Sequence of chain 1.C:
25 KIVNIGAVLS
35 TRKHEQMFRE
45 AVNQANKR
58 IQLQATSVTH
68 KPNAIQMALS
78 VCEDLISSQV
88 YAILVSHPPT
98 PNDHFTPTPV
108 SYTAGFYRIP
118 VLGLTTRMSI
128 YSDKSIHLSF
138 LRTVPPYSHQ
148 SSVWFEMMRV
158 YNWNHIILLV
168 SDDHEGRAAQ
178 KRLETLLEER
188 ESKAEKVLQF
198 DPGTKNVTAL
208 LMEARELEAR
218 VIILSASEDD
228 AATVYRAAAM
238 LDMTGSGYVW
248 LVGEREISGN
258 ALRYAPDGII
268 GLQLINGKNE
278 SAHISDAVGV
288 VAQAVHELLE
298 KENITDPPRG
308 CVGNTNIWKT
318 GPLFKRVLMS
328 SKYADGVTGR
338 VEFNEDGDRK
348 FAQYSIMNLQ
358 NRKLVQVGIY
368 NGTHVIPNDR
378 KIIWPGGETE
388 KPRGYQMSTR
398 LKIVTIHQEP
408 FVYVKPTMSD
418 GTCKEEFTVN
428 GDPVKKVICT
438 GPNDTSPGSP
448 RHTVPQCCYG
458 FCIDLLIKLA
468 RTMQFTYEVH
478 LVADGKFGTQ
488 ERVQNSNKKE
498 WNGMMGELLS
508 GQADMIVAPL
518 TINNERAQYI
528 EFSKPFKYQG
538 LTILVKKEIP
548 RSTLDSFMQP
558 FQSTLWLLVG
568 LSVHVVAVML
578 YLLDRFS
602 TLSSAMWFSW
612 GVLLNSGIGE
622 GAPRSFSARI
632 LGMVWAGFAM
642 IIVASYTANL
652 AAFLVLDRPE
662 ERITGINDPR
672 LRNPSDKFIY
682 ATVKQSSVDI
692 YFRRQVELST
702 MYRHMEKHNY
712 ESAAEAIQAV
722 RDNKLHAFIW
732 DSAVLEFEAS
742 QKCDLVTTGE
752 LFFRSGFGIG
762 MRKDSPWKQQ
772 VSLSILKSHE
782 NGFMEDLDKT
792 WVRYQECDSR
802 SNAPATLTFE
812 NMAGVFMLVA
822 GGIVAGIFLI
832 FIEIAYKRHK

Binding-site contacts:
Ligand atom O contacts residue SER688 of chain 1.C at 3.1 Å (h-bond).
Ligand atom N contacts residue ASP732 of chain 1.C at 2.7 Å (salt-bridge).
Ligand atom C contacts residue SER688 of chain 1.C at 3.7 Å.
Ligand atom C contacts residue PRO516 of chain 1.C at 4.4 Å (hydrophobic).
Ligand atom CA contacts residue ASP732 of chain 1.C at 3.6 Å.
Ligand atom CA contacts residue THR518 of chain 1.C at 4.1 Å.
Ligand atom C contacts residue THR518 of chain 1.C at 4.0 Å.
Ligand atom O contacts residue PHE484 of chain 1.C at 3.7 Å.
Ligand atom O contacts residue SER687 of chain 1.C at 3.8 Å.
Ligand atom CA contacts residue PHE484 of chain 1.C at 4.0 Å (hydrophobic).
Ligand atom N contacts residue THR518 of chain 1.C at 3.4 Å.
Ligand atom C contacts residue ARG523 of chain 1.C at 3.9 Å.
Ligand atom OXT contacts residue THR518 of chain 1.C at 3.1 Å (h-bond).
Ligand atom O contacts residue THR518 of chain 1.C at 4.3 Å.
Ligand atom CA contacts residue SER688 of chain 1.C at 4.1 Å.
Ligand atom N contacts residue PHE484 of chain 1.C at 4.4 Å.
Ligand atom OXT contacts residue PRO516 of chain 1.C at 3.8 Å.
Ligand atom OXT contacts residue LEU517 of chain 1.C at 3.6 Å.
Ligand atom CA contacts residue PRO516 of chain 1.C at 4.4 Å (hydrophobic).
Ligand atom OXT contacts residue SER688 of chain 1.C at 4.2 Å.
Ligand atom N contacts residue PRO516 of chain 1.C at 3.7 Å.
Ligand atom CA contacts residue TRP731 of chain 1.C at 3.8 Å (hydrophobic).
Ligand atom O contacts residue ARG523 of chain 1.C at 3.5 Å (salt-bridge).
Ligand atom OXT contacts residue PHE484 of chain 1.C at 3.9 Å.
Ligand atom C contacts residue PHE484 of chain 1.C at 3.7 Å (hydrophobic).
Ligand atom OXT contacts residue ARG523 of chain 1.C at 3.3 Å (salt-bridge).
Ligand atom N contacts residue PHE758 of chain 1.C at 4.0 Å.
Ligand atom N contacts residue TRP731 of chain 1.C at 4.5 Å.

A small-molecule ligand and the protein it binds are described below.
Small molecule (SMILES): NCC(=O)O